Sequence of chain 5.O:
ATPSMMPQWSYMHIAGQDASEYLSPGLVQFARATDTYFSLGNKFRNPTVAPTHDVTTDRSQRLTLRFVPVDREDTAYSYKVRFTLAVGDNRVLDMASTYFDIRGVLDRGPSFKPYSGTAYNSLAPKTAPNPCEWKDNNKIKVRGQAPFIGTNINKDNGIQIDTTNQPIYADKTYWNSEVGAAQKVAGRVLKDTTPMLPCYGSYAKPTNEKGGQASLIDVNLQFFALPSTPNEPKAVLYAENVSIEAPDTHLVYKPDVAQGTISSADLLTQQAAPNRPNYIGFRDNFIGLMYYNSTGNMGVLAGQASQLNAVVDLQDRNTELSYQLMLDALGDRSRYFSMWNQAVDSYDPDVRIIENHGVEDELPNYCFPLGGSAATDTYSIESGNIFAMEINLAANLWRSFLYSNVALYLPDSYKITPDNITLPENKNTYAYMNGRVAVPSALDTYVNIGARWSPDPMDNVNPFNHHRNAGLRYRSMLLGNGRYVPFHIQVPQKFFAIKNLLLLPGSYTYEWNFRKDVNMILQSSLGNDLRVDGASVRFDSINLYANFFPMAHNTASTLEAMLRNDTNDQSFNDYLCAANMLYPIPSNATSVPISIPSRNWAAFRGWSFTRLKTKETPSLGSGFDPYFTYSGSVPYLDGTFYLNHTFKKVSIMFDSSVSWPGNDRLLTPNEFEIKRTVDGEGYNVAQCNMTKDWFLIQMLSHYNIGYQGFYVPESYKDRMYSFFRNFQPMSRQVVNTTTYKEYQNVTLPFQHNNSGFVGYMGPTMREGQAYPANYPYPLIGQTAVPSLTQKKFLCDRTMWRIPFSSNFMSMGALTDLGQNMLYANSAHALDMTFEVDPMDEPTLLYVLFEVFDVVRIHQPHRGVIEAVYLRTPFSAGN

Sequence of chain 5.P:
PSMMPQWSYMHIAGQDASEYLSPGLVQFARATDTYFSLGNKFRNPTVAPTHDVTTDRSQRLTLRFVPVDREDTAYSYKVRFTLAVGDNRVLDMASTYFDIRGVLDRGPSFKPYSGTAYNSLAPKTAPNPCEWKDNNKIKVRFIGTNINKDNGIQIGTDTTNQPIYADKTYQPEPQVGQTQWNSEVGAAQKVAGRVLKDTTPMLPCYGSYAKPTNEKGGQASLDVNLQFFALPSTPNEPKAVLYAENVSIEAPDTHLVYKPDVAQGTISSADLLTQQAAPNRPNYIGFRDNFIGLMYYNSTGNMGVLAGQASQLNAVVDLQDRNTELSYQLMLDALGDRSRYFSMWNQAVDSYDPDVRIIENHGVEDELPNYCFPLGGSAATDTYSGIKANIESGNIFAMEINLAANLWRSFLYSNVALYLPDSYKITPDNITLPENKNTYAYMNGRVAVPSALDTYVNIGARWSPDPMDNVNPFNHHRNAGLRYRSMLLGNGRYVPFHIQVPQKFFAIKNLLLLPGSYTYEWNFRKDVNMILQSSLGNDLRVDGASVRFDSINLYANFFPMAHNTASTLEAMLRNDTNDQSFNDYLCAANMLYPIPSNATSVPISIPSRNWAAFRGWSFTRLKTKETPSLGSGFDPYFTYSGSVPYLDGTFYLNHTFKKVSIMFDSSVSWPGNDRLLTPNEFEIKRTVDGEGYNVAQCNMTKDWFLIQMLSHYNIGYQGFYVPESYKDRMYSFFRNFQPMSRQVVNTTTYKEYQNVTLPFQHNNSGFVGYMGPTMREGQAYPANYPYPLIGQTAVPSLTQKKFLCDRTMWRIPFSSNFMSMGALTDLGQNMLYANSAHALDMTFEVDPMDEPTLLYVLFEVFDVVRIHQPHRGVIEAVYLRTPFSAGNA

Binding-site contacts:
Ligand atom NH2 contacts residue MET606 of chain 5.O at 4.2 Å.
Ligand atom NH1 contacts residue MET606 of chain 5.O at 4.0 Å.
Ligand atom N contacts residue VAL50 of chain 5.O at 3.6 Å (h-bond).
Ligand atom CD1 contacts residue TYR38 of chain 5.N at 4.4 Å (hydrophobic).
Ligand atom CZ contacts residue PHE31 of chain 5.N at 4.2 Å (hydrophobic).
Ligand atom CA contacts residue PRO48 of chain 5.O at 4.2 Å (hydrophobic).
Ligand atom CD2 contacts residue TYR38 of chain 5.N at 3.8 Å (hydrophobic).
Ligand atom C contacts residue PRO52 of chain 5.O at 4.2 Å (hydrophobic).
Ligand atom OG1 contacts residue THR49 of chain 5.O at 4.2 Å.
Ligand atom OG1 contacts residue PRO48 of chain 5.O at 3.1 Å.
Ligand atom C contacts residue VAL50 of chain 5.O at 3.6 Å (hydrophobic).
Ligand atom CB contacts residue VAL56 of chain 5.O at 4.2 Å (hydrophobic).
Ligand atom CB contacts residue PRO52 of chain 5.O at 3.8 Å (hydrophobic).
Ligand atom CD2 contacts residue ASP55 of chain 5.O at 3.8 Å.
Ligand atom CB contacts residue PRO48 of chain 5.O at 3.9 Å (hydrophobic).
Ligand atom NH1 contacts residue GLY27 of chain 5.N at 4.4 Å.
Ligand atom CD2 contacts residue VAL56 of chain 5.O at 3.8 Å (hydrophobic).
Ligand atom N contacts residue VAL50 of chain 5.O at 4.2 Å.
Ligand atom CE2 contacts residue ASP55 of chain 5.O at 3.6 Å.
Ligand atom O contacts residue PRO48 of chain 5.O at 3.4 Å.
Ligand atom CD1 contacts residue ALA34 of chain 5.N at 4.3 Å (hydrophobic).
Ligand atom O contacts residue ALA34 of chain 5.N at 4.1 Å.
Ligand atom CE2 contacts residue THR599 of chain 5.O at 4.2 Å.
Ligand atom CG contacts residue TYR38 of chain 5.N at 3.7 Å (hydrophobic).
Ligand atom O contacts residue VAL50 of chain 5.O at 3.7 Å.
Ligand atom CA contacts residue ALA51 of chain 5.O at 4.4 Å (hydrophobic).
Ligand atom NH1 contacts residue PHE31 of chain 5.N at 3.0 Å.
Ligand atom N contacts residue PRO52 of chain 5.O at 4.0 Å.
Ligand atom NH2 contacts residue THR602 of chain 5.O at 4.4 Å.
Ligand atom CA contacts residue PRO52 of chain 5.O at 4.1 Å (hydrophobic).
Ligand atom O contacts residue THR49 of chain 5.O at 4.2 Å.
Ligand atom CB contacts residue THR49 of chain 5.O at 4.0 Å.
Ligand atom CB contacts residue ALA34 of chain 5.N at 4.3 Å (hydrophobic).
Ligand atom CB contacts residue TYR38 of chain 5.N at 3.6 Å (hydrophobic).
Ligand atom CA contacts residue VAL50 of chain 5.O at 3.0 Å (hydrophobic).
Ligand atom O contacts residue PRO52 of chain 5.O at 4.0 Å.
Ligand atom CZ contacts residue PHE31 of chain 5.N at 4.3 Å (hydrophobic).
Ligand atom CD2 contacts residue HIS54 of chain 5.O at 4.4 Å.
Ligand atom C contacts residue PRO48 of chain 5.O at 3.9 Å (hydrophobic).
Ligand atom O contacts residue GLY17 of chain 5.O at 4.0 Å.

Sequence of chain 5.N:
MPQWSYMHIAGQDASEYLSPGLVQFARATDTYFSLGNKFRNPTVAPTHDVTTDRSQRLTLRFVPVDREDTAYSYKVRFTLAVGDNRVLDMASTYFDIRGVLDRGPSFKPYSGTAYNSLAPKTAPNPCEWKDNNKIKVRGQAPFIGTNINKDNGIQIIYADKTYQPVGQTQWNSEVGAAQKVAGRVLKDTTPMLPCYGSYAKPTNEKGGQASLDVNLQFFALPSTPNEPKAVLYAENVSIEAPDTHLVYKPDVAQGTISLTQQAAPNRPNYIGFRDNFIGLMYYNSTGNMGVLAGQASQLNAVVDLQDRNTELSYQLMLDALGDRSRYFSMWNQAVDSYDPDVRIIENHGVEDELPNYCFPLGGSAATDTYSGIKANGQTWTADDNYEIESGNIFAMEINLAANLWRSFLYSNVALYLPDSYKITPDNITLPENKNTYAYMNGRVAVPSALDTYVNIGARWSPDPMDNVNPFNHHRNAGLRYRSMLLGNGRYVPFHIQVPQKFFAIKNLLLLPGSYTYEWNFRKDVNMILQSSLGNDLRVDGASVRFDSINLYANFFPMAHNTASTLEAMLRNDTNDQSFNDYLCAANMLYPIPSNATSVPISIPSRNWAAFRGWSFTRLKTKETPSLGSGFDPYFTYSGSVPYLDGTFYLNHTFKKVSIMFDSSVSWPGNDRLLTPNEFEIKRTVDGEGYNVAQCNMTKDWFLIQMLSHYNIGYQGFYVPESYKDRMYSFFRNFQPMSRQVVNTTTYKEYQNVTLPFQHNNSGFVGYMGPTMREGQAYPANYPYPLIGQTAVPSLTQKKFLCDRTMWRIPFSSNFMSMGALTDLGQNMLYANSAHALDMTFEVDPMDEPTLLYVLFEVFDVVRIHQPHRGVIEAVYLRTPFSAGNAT

The protein below binds the small molecule below.
Small molecule (SMILES): CSCC[C@H](NC(=O)[C@H](Cc1ccccc1)NC(=O)[C@H]1CCCN1C(=O)[C@@H](N)CCCN=C(N)N)C(=O)NCC(=O)N[C@@H](C=O)[C@@H](C)O